Sequence of chain 2.B:
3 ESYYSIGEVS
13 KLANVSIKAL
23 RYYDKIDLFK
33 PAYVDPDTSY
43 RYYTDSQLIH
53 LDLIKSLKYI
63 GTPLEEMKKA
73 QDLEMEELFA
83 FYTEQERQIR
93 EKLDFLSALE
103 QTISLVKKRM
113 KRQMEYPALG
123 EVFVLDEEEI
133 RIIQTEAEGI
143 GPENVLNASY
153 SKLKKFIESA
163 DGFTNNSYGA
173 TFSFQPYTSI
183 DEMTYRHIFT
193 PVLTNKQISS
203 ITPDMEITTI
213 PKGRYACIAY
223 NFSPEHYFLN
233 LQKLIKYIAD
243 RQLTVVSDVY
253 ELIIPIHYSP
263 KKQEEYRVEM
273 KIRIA

Binding-site contacts:
Ligand atom C3D contacts residue TYR5 of chain 2.B at 3.6 Å (hydrophobic).
Ligand atom C2B contacts residue TYR35 of chain 2.B at 3.0 Å (hydrophobic).
Ligand atom C5A contacts residue TYR5 of chain 2.B at 4.3 Å (hydrophobic).
Ligand atom C4D contacts residue TYR44 of chain 2.B at 3.7 Å (hydrophobic).
Ligand atom C3C contacts residue TYR44 of chain 2.B at 3.7 Å (hydrophobic).
Ligand atom C2C contacts residue TYR35 of chain 2.B at 3.8 Å (hydrophobic).
Ligand atom C1D contacts residue TYR5 of chain 2.B at 4.4 Å (hydrophobic).
Ligand atom C5C contacts residue TYR5 of chain 2.B at 4.1 Å (hydrophobic).
Ligand atom C6C contacts residue TYR5 of chain 2.B at 4.4 Å (hydrophobic).
Ligand atom C2C contacts residue TYR44 of chain 2.B at 4.3 Å (hydrophobic).
Ligand atom C5B contacts residue TYR35 of chain 2.B at 4.2 Å (hydrophobic).
Ligand atom C1C contacts residue TYR5 of chain 2.B at 4.3 Å (hydrophobic).
Ligand atom C3D contacts residue TYR44 of chain 2.B at 3.5 Å (hydrophobic).
Ligand atom C3B contacts residue TYR35 of chain 2.B at 3.2 Å (hydrophobic).
Ligand atom C2D contacts residue TYR44 of chain 2.B at 4.1 Å (hydrophobic).
Ligand atom C1C contacts residue TYR35 of chain 2.B at 4.4 Å (hydrophobic).
Ligand atom C3C contacts residue TYR35 of chain 2.B at 3.9 Å (hydrophobic).
Ligand atom C1B contacts residue TYR35 of chain 2.B at 3.9 Å (hydrophobic).
Ligand atom C4B contacts residue TYR35 of chain 2.B at 3.7 Å (hydrophobic).
Ligand atom C2D contacts residue TYR5 of chain 2.B at 3.2 Å (hydrophobic).
Ligand atom C4C contacts residue TYR5 of chain 2.B at 3.2 Å (hydrophobic).
Ligand atom C3C contacts residue TYR5 of chain 2.B at 3.4 Å (hydrophobic).
Ligand atom C2C contacts residue TYR5 of chain 2.B at 3.6 Å (hydrophobic).
Ligand atom C6A contacts residue TYR5 of chain 2.B at 4.0 Å (hydrophobic).

The protein below binds the small molecule below.
Small molecule (SMILES): c1ccc([P+](c2ccccc2)(c2ccccc2)c2ccccc2)cc1